The small molecule below binds the protein below.
Small molecule (SMILES): Nc1ncnc2c1ncn2[C@@H]1O[C@H](COP(=O)(O)OP(=O)(O)CP(=O)(O)O)[C@H]2OC3(O[C@H]21)C([N+](=O)[O-])=CC(=[N+]([O-])O)C=C3[N+](=O)[O-]

Sequence of chain 1.A:
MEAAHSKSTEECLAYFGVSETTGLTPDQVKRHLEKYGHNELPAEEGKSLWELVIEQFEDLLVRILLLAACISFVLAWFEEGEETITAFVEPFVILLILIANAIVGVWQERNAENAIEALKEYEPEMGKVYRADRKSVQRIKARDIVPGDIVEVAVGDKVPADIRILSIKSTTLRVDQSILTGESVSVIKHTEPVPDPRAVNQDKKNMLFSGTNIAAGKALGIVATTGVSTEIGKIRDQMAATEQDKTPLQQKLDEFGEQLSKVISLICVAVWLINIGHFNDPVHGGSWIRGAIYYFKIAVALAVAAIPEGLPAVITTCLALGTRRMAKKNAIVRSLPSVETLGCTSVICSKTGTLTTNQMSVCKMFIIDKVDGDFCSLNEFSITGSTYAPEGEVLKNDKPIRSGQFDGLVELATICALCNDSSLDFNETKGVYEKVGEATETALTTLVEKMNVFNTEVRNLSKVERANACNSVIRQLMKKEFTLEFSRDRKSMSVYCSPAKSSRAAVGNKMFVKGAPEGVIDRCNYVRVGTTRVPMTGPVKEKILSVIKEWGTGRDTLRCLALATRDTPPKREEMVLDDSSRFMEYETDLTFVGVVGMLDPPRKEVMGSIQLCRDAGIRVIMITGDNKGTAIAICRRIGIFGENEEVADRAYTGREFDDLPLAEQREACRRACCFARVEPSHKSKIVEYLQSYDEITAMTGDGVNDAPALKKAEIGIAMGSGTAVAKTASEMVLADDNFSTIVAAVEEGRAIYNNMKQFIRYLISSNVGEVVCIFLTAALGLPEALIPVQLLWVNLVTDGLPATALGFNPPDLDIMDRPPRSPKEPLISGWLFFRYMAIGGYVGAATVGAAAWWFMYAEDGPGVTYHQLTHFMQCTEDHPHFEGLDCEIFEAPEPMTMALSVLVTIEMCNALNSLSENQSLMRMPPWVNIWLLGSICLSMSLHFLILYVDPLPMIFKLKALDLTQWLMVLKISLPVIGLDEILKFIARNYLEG

Binding-site contacts:
Ligand atom O1A contacts residue ARG560 of chain 1.A at 3.0 Å (salt-bridge).
Ligand atom PB contacts residue MG1 of chain 1.D at 3.3 Å.
Ligand atom O7F contacts residue ALA517 of chain 1.A at 3.4 Å (h-bond).
Ligand atom O2F contacts residue THR441 of chain 1.A at 2.8 Å (h-bond).
Ligand atom O6F contacts residue GLY516 of chain 1.A at 3.3 Å.
Ligand atom O2' contacts residue ARG174 of chain 1.A at 3.0 Å (salt-bridge).
Ligand atom O4F contacts residue LYS515 of chain 1.A at 2.7 Å (salt-bridge).
Ligand atom O6F contacts residue LYS515 of chain 1.A at 3.4 Å (salt-bridge).
Ligand atom C4F contacts residue LYS515 of chain 1.A at 3.5 Å.
Ligand atom O3F contacts residue ARG560 of chain 1.A at 2.7 Å (salt-bridge).
Ligand atom N4F contacts residue LYS515 of chain 1.A at 3.2 Å (salt-bridge).
Ligand atom O7F contacts residue LYS492 of chain 1.A at 3.5 Å (salt-bridge).
Ligand atom O2B contacts residue MG1 of chain 1.D at 2.0 Å.
Ligand atom PG contacts residue MG1 of chain 1.D at 3.5 Å.
Ligand atom C6 contacts residue LYS492 of chain 1.A at 3.4 Å.
Ligand atom C5F contacts residue LYS515 of chain 1.A at 3.2 Å.
Ligand atom N2F contacts residue ARG174 of chain 1.A at 3.7 Å.
Ligand atom C2 contacts residue ILE188 of chain 1.A at 3.7 Å (hydrophobic).
Ligand atom O7F contacts residue GLY516 of chain 1.A at 3.2 Å.
Ligand atom C5' contacts residue CYS561 of chain 1.A at 3.1 Å (hydrophobic).
Ligand atom O1G contacts residue MG1 of chain 1.D at 2.1 Å.
Ligand atom C2F contacts residue ARG174 of chain 1.A at 3.5 Å.
Ligand atom O6F contacts residue SER493 of chain 1.A at 3.5 Å.
Ligand atom O3' contacts residue LEU562 of chain 1.A at 3.7 Å.
Ligand atom O3F contacts residue THR441 of chain 1.A at 3.5 Å (h-bond).
Ligand atom C3F contacts residue ARG174 of chain 1.A at 3.5 Å.
Ligand atom O4F contacts residue MET494 of chain 1.A at 3.1 Å (h-bond).
Ligand atom O4F contacts residue GLU442 of chain 1.A at 2.9 Å (salt-bridge).
Ligand atom O2A contacts residue ARG560 of chain 1.A at 3.5 Å.
Ligand atom O2A contacts residue CYS561 of chain 1.A at 3.5 Å (h-bond).
Ligand atom N2F contacts residue ARG560 of chain 1.A at 3.7 Å.
Ligand atom O7F contacts residue LEU562 of chain 1.A at 3.5 Å.
Ligand atom N6F contacts residue PHE487 of chain 1.A at 3.5 Å.
Ligand atom N2F contacts residue THR441 of chain 1.A at 3.2 Å (h-bond).
Ligand atom N1 contacts residue LYS492 of chain 1.A at 3.5 Å.
Ligand atom O2F contacts residue GLU439 of chain 1.A at 2.9 Å (salt-bridge).
Ligand atom C4' contacts residue LEU562 of chain 1.A at 3.5 Å (hydrophobic).
Ligand atom O2F contacts residue ARG174 of chain 1.A at 3.5 Å (salt-bridge).
Ligand atom N4F contacts residue GLU442 of chain 1.A at 3.3 Å (salt-bridge).
Ligand atom O5F contacts residue GLU442 of chain 1.A at 3.0 Å (salt-bridge).